Binding-site contacts:
Ligand atom C7 contacts residue ASN149 of chain 1.A at 3.2 Å.
Ligand atom C4 contacts residue ASN149 of chain 1.A at 4.2 Å.
Ligand atom O5 contacts residue ASN149 of chain 1.A at 2.4 Å (h-bond).
Ligand atom C3 contacts residue ASN149 of chain 1.A at 3.8 Å.
Ligand atom C1 contacts residue ASN149 of chain 1.A at 1.4 Å.
Ligand atom O7 contacts residue ASN149 of chain 1.A at 3.2 Å.
Ligand atom N2 contacts residue ASN149 of chain 1.A at 2.8 Å (h-bond).
Ligand atom C5 contacts residue ASN149 of chain 1.A at 3.7 Å.
Ligand atom C2 contacts residue ASN149 of chain 1.A at 2.4 Å.
Ligand atom C8 contacts residue ASN149 of chain 1.A at 4.3 Å.
Ligand atom O6 contacts residue ASN149 of chain 1.A at 4.5 Å.

Sequence of chain 1.A:
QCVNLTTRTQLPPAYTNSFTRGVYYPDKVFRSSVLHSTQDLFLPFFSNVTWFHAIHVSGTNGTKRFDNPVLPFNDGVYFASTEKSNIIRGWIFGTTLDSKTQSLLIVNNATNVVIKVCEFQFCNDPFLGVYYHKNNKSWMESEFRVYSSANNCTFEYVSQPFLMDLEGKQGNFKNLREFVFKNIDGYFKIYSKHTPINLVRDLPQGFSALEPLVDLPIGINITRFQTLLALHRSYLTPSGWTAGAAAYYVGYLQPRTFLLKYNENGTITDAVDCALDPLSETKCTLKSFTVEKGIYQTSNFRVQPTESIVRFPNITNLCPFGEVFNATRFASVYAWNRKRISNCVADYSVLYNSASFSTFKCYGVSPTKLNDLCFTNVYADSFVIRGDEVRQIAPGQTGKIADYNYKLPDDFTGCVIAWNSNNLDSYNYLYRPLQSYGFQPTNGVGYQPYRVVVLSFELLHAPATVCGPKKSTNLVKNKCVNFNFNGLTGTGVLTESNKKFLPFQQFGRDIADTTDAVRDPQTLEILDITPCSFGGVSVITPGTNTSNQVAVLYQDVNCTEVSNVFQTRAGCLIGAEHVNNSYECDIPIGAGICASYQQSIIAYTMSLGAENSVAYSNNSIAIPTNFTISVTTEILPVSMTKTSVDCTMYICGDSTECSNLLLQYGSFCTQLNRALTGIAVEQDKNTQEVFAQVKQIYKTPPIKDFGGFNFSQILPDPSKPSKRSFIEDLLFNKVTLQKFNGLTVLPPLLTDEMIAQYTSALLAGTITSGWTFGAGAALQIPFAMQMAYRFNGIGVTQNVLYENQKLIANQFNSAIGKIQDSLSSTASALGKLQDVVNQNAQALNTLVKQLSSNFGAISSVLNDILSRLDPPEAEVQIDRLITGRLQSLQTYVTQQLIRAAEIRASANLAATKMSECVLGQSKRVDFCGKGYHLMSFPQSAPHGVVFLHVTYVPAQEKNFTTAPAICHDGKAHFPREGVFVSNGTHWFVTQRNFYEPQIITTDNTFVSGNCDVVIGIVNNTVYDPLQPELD

This small molecule binds to this protein.
Small molecule (SMILES): CC(=O)N[C@@H]1[C@@H](O)[C@H](O)[C@@H](CO)O[C@H]1O